This small molecule binds to this protein.
Small molecule (SMILES): CC(=O)N[C@H]1[C@H](O[C@H]2[C@H](O)[C@@H](NC(C)=O)CO[C@@H]2CO)O[C@H](CO)[C@@H](O)[C@@H]1O

Sequence of chain 1.E:
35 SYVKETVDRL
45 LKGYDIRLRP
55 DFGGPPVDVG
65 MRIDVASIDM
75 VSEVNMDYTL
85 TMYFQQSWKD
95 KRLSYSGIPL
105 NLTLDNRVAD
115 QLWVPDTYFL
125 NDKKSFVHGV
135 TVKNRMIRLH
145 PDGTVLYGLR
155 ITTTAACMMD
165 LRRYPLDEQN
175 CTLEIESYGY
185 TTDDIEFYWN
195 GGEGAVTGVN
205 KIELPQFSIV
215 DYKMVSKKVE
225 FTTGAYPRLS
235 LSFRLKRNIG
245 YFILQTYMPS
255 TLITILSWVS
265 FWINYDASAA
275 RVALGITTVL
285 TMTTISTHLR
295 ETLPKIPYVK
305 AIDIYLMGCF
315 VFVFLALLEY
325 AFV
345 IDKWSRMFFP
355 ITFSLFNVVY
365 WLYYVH

Binding-site contacts:
Ligand atom C7 contacts residue ASN105 of chain 1.E at 3.2 Å.
Ligand atom C3 contacts residue ASN105 of chain 1.E at 3.8 Å.
Ligand atom C2 contacts residue ASN105 of chain 1.E at 2.5 Å.
Ligand atom C1 contacts residue ASN105 of chain 1.E at 1.4 Å.
Ligand atom C4 contacts residue ASN105 of chain 1.E at 4.2 Å.
Ligand atom C8 contacts residue LEU104 of chain 1.E at 3.9 Å (hydrophobic).
Ligand atom O5 contacts residue HIS144 of chain 1.E at 3.2 Å (h-bond).
Ligand atom C5 contacts residue HIS144 of chain 1.E at 3.7 Å.
Ligand atom O5 contacts residue ASN105 of chain 1.E at 2.4 Å (h-bond).
Ligand atom C6 contacts residue HIS144 of chain 1.E at 3.5 Å.
Ligand atom O7 contacts residue ASN105 of chain 1.E at 3.2 Å (h-bond).
Ligand atom O6 contacts residue HIS144 of chain 1.E at 4.5 Å.
Ligand atom N2 contacts residue ASN105 of chain 1.E at 2.9 Å (h-bond).
Ligand atom C5 contacts residue ASN105 of chain 1.E at 3.7 Å.
Ligand atom C6 contacts residue ARG142 of chain 1.E at 4.2 Å.
Ligand atom C1 contacts residue HIS144 of chain 1.E at 3.7 Å.
Ligand atom O6 contacts residue ARG142 of chain 1.E at 3.9 Å.
Ligand atom C8 contacts residue ASN105 of chain 1.E at 4.2 Å.